This protein binds this small molecule.
Small molecule (SMILES): CC(C)C[C@H](NC(=O)[C@@H](N)CC(C)C)C(=O)N[C@@H](Cc1ccc(O)cc1)C(=O)NCC(=O)N[C@@H](Cc1ccccc1)C(=O)N[C@H](C(=O)N[C@@H](CC(N)=O)C(=O)N[C@@H](Cc1ccc(O)cc1)C(=O)N[C@H](C(=O)O)C(C)C)C(C)C

Sequence of chain 1.A:
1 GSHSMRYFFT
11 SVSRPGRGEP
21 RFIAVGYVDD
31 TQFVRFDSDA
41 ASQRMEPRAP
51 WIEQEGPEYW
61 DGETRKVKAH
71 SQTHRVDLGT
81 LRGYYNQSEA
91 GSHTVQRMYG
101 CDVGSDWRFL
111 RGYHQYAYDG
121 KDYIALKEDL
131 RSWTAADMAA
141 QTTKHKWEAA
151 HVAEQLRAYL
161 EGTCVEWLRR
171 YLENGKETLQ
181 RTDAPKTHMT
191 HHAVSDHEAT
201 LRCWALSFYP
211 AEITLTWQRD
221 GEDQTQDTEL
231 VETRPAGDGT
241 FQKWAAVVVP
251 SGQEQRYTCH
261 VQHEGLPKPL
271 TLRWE

Binding-site contacts:
Ligand atom N contacts residue TYR7 of chain 1.A at 2.9 Å (h-bond).
Ligand atom CB contacts residue THR143 of chain 1.A at 3.5 Å.
Ligand atom CG2 contacts residue ASP77 of chain 1.A at 3.5 Å.
Ligand atom O contacts residue THR73 of chain 1.A at 3.6 Å.
Ligand atom CD2 contacts residue TYR7 of chain 1.A at 3.6 Å (hydrophobic).
Ligand atom O contacts residue TYR159 of chain 1.A at 2.6 Å (h-bond).
Ligand atom OXT contacts residue TYR84 of chain 1.A at 2.8 Å (h-bond).
Ligand atom CD2 contacts residue TYR99 of chain 1.A at 3.3 Å (hydrophobic).
Ligand atom CA contacts residue TYR7 of chain 1.A at 3.3 Å (hydrophobic).
Ligand atom O contacts residue THR80 of chain 1.A at 3.6 Å.
Ligand atom CB contacts residue GLU63 of chain 1.A at 3.6 Å.
Ligand atom CG contacts residue LYS66 of chain 1.A at 3.5 Å.
Ligand atom O contacts residue LYS146 of chain 1.A at 3.4 Å (salt-bridge).
Ligand atom OD1 contacts residue TRP147 of chain 1.A at 3.6 Å.
Ligand atom O contacts residue LYS66 of chain 1.A at 3.1 Å (salt-bridge).
Ligand atom OH contacts residue GLN155 of chain 1.A at 3.1 Å.
Ligand atom O contacts residue TYR7 of chain 1.A at 3.6 Å.
Ligand atom CA contacts residue ASP77 of chain 1.A at 3.4 Å.
Ligand atom CG1 contacts residue TYR116 of chain 1.A at 3.5 Å (hydrophobic).
Ligand atom C contacts residue TYR84 of chain 1.A at 3.5 Å (hydrophobic).
Ligand atom CG contacts residue GLU63 of chain 1.A at 3.5 Å.
Ligand atom N contacts residue TYR171 of chain 1.A at 2.8 Å (h-bond).
Ligand atom OXT contacts residue LYS146 of chain 1.A at 3.5 Å (salt-bridge).
Ligand atom CB contacts residue TYR99 of chain 1.A at 3.4 Å (hydrophobic).
Ligand atom OXT contacts residue THR143 of chain 1.A at 2.7 Å (h-bond).
Ligand atom N contacts residue ASP77 of chain 1.A at 3.0 Å (salt-bridge).
Ligand atom CD1 contacts residue GLU63 of chain 1.A at 3.2 Å.
Ligand atom O contacts residue TRP147 of chain 1.A at 2.8 Å (h-bond).
Ligand atom CA contacts residue TYR171 of chain 1.A at 3.5 Å (hydrophobic).
Ligand atom C contacts residue GLU63 of chain 1.A at 3.6 Å.
Ligand atom O contacts residue HIS70 of chain 1.A at 3.1 Å.
Ligand atom OD1 contacts residue ARG97 of chain 1.A at 2.9 Å (salt-bridge).
Ligand atom CD1 contacts residue MET45 of chain 1.A at 3.6 Å (hydrophobic).
Ligand atom CA contacts residue GLU63 of chain 1.A at 3.5 Å.
Ligand atom N contacts residue GLU63 of chain 1.A at 2.8 Å (salt-bridge).
Ligand atom C contacts residue TYR7 of chain 1.A at 3.4 Å (hydrophobic).
Ligand atom O contacts residue LYS146 of chain 1.A at 2.8 Å (salt-bridge).
Ligand atom N contacts residue TYR99 of chain 1.A at 3.0 Å (h-bond).
Ligand atom C contacts residue LYS146 of chain 1.A at 3.3 Å.
Ligand atom O contacts residue TYR84 of chain 1.A at 3.5 Å (h-bond).